Sequence of chain 1.A:
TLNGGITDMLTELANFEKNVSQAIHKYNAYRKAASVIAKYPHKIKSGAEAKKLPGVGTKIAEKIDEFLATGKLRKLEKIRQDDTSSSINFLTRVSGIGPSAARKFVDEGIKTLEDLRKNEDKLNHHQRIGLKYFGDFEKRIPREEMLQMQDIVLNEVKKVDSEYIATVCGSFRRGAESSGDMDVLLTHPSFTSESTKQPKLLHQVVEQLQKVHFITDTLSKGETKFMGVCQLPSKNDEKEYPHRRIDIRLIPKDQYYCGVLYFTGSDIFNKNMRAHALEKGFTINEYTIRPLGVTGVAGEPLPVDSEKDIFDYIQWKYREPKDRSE

The protein below binds the small molecule below.
Small molecule (SMILES): Cc1cn([C@H]2C[C@H](O)[C@@H](COP(=O)(O)NP(=O)(O)CP(=O)(O)O)O2)c(=O)[nH]c1=O

Binding-site contacts:
Ligand atom O5' contacts residue NA1 of chain 1.F at 3.6 Å.
Ligand atom N3A contacts residue MG1 of chain 1.E at 3.6 Å.
Ligand atom PB contacts residue MG1 of chain 1.E at 3.2 Å.
Ligand atom O3G contacts residue MG1 of chain 1.E at 2.1 Å.
Ligand atom O3' contacts residue THR273 of chain 1.A at 3.4 Å (h-bond).
Ligand atom C5 contacts residue ASP276 of chain 1.A at 3.5 Å.
Ligand atom O3' contacts residue GLY274 of chain 1.A at 3.3 Å.
Ligand atom O2G contacts residue SER188 of chain 1.A at 3.6 Å.
Ligand atom O1A contacts residue NA1 of chain 1.F at 2.3 Å (h-bond).
Ligand atom PG contacts residue MG1 of chain 1.E at 3.3 Å.
Ligand atom O1B contacts residue SER180 of chain 1.A at 3.7 Å.
Ligand atom PA contacts residue MG1 of chain 1.E at 3.3 Å.
Ligand atom O2B contacts residue MG1 of chain 1.E at 2.0 Å.
Ligand atom O2B contacts residue GLY179 of chain 1.A at 3.3 Å.
Ligand atom O2G contacts residue GLY189 of chain 1.A at 2.7 Å (h-bond).
Ligand atom O1A contacts residue ASP192 of chain 1.A at 2.8 Å (salt-bridge).
Ligand atom O4' contacts residue PHE272 of chain 1.A at 3.6 Å.
Ligand atom O2G contacts residue MG1 of chain 1.E at 3.7 Å.
Ligand atom O2 contacts residue TYR271 of chain 1.A at 3.3 Å.
Ligand atom O1B contacts residue ARG183 of chain 1.A at 2.7 Å (salt-bridge).
Ligand atom C1' contacts residue TYR271 of chain 1.A at 3.5 Å (hydrophobic).
Ligand atom O1G contacts residue GLY189 of chain 1.A at 3.3 Å.
Ligand atom O1A contacts residue ASP190 of chain 1.A at 3.0 Å (salt-bridge).
Ligand atom C5' contacts residue ASP192 of chain 1.A at 3.5 Å.
Ligand atom O2A contacts residue NA1 of chain 1.F at 3.6 Å.
Ligand atom O1A contacts residue MG1 of chain 1.E at 2.1 Å.
Ligand atom O2B contacts residue SER180 of chain 1.A at 3.1 Å (h-bond).
Ligand atom N3 contacts residue ASP276 of chain 1.A at 3.6 Å.
Ligand atom PG contacts residue GLY189 of chain 1.A at 3.5 Å.
Ligand atom C2' contacts residue ASN279 of chain 1.A at 3.5 Å.
Ligand atom O2 contacts residue ASN279 of chain 1.A at 3.0 Å (h-bond).
Ligand atom C4' contacts residue PHE272 of chain 1.A at 3.5 Å (hydrophobic).
Ligand atom O2G contacts residue SER180 of chain 1.A at 2.5 Å (h-bond).
Ligand atom PA contacts residue NA1 of chain 1.F at 3.3 Å.
Ligand atom O3' contacts residue ARG183 of chain 1.A at 3.6 Å.
Ligand atom C2' contacts residue TYR271 of chain 1.A at 3.3 Å (hydrophobic).
Ligand atom C4 contacts residue ASP276 of chain 1.A at 3.4 Å.
Ligand atom C2' contacts residue GLY274 of chain 1.A at 3.7 Å.
Ligand atom O3G contacts residue ASP190 of chain 1.A at 2.8 Å (salt-bridge).
Ligand atom O2B contacts residue ASP192 of chain 1.A at 2.8 Å (salt-bridge).